Sequence of chain 1.Q:
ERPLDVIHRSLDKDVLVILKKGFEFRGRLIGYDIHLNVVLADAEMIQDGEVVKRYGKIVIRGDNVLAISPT

The small molecule below binds the protein below.
Small molecule (SMILES): O=c1ccn([C@@H]2O[C@H](CO[P](=O)(O)O[C@H]3[C@@H](O)[C@H](n4ccc(=O)[nH]c4=O)O[C@@H]3CO[P](=O)(O)O[C@H]3[C@@H](O)[C@H](n4ccc(=O)[nH]c4=O)O[C@@H]3CO[P](=O)(O)O[C@H]3[C@@H](O)[C@H](n4ccc(=O)[nH]c4=O)O[C@@H]3CO[P](=O)(O)O[C@H]3[C@@H](O)[C@H](n4ccc(=O)[nH]c4=O)O[C@@H]3CO[P](=O)(O)O[C@H]3[C@@H](O)[C@H](n4ccc(=O)[nH]c4=O)O[C@@H]3COP(=O)=O)[C@@H](O)[C@H]2O)c(=O)[nH]1

Sequence of chain 1.S:
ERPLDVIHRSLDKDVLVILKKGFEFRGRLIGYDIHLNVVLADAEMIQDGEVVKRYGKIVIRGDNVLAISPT

Sequence of chain 1.R:
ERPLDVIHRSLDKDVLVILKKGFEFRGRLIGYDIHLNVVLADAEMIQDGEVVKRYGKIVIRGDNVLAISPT

Sequence of chain 1.J:
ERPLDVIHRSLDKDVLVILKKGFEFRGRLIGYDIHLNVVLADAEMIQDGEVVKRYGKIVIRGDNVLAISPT

Sequence of chain 1.I:
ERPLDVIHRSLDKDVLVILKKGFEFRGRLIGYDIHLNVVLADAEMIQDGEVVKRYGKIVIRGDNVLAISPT

Binding-site contacts:
Ligand atom O2 contacts residue TYR36 of chain 1.R at 3.2 Å (h-bond).
Ligand atom O4 contacts residue HIS12 of chain 1.R at 3.2 Å (h-bond).
Ligand atom O2' contacts residue ASP9 of chain 1.J at 2.8 Å (salt-bridge).
Ligand atom P contacts residue ARG6 of chain 1.R at 3.4 Å.
Ligand atom O2 contacts residue ASP9 of chain 1.J at 2.8 Å (salt-bridge).
Ligand atom O2' contacts residue ARG6 of chain 1.R at 2.7 Å (salt-bridge).
Ligand atom O2' contacts residue ASP9 of chain 1.R at 2.4 Å (salt-bridge).
Ligand atom P contacts residue CA1 of chain 1.W at 3.2 Å.
Ligand atom N3 contacts residue HIS12 of chain 1.R at 3.2 Å.
Ligand atom OP2 contacts residue ARG6 of chain 1.R at 2.7 Å (salt-bridge).
Ligand atom O2' contacts residue TYR36 of chain 1.R at 3.1 Å (h-bond).
Ligand atom O2 contacts residue TYR36 of chain 1.J at 3.2 Å (h-bond).
Ligand atom O4' contacts residue LEU8 of chain 1.J at 3.2 Å.
Ligand atom OP2 contacts residue CA1 of chain 1.W at 2.1 Å.
Ligand atom N3 contacts residue ASP37 of chain 1.S at 3.2 Å.
Ligand atom O4' contacts residue ARG6 of chain 1.Q at 2.9 Å (salt-bridge).
Ligand atom O4 contacts residue HIS12 of chain 1.J at 3.2 Å (h-bond).
Ligand atom C2' contacts residue ASP9 of chain 1.R at 3.2 Å.
Ligand atom N3 contacts residue TYR36 of chain 1.R at 2.7 Å (h-bond).
Ligand atom C2 contacts residue TYR36 of chain 1.R at 3.4 Å (hydrophobic).
Ligand atom O2' contacts residue ARG6 of chain 1.J at 2.7 Å (salt-bridge).
Ligand atom OP2 contacts residue ARG6 of chain 1.J at 3.0 Å (salt-bridge).
Ligand atom N3 contacts residue ARG6 of chain 1.I at 3.4 Å.
Ligand atom C1' contacts residue ARG6 of chain 1.Q at 3.3 Å.
Ligand atom O4 contacts residue GLY35 of chain 1.R at 3.3 Å.
Ligand atom C4 contacts residue HIS12 of chain 1.R at 3.3 Å.
Ligand atom O4 contacts residue TYR36 of chain 1.R at 3.1 Å (h-bond).
Ligand atom O5' contacts residue ARG6 of chain 1.J at 3.1 Å (salt-bridge).
Ligand atom O2 contacts residue ASP9 of chain 1.R at 3.3 Å (salt-bridge).
Ligand atom O3' contacts residue ARG6 of chain 1.R at 3.1 Å (salt-bridge).
Ligand atom OP1 contacts residue CA1 of chain 1.W at 2.2 Å.
Ligand atom N3 contacts residue TYR36 of chain 1.J at 2.8 Å (h-bond).
Ligand atom O4 contacts residue ARG6 of chain 1.R at 3.1 Å.
Ligand atom C2' contacts residue ARG6 of chain 1.R at 3.2 Å.
Ligand atom C2' contacts residue ARG6 of chain 1.J at 3.4 Å.
Ligand atom C2' contacts residue ASP9 of chain 1.J at 3.3 Å.
Ligand atom O4 contacts residue LEU8 of chain 1.R at 2.9 Å (h-bond).
Ligand atom C2' contacts residue TYR36 of chain 1.R at 3.3 Å (hydrophobic).
Ligand atom O4 contacts residue PRO7 of chain 1.R at 3.1 Å (h-bond).
Ligand atom O5' contacts residue CA1 of chain 1.W at 3.4 Å.